This small molecule binds to this protein.
Small molecule (SMILES): CC(=O)N[C@H]1[C@H](O[C@H]2[C@H](O)[C@@H](NC(C)=O)CO[C@@H]2CO)O[C@H](CO)[C@@H](O)[C@@H]1O

Binding-site contacts:
Ligand atom C5 contacts residue THR201 of chain 1.A at 4.3 Å.
Ligand atom C3 contacts residue HIS246 of chain 1.A at 3.9 Å.
Ligand atom C6 contacts residue THR201 of chain 1.A at 4.0 Å.
Ligand atom O7 contacts residue HIS246 of chain 1.A at 3.9 Å.
Ligand atom O6 contacts residue LYS202 of chain 1.A at 3.5 Å.
Ligand atom C2 contacts residue ASN199 of chain 1.A at 2.5 Å.
Ligand atom C5 contacts residue HIS246 of chain 1.A at 4.2 Å.
Ligand atom O5 contacts residue THR201 of chain 1.A at 4.3 Å.
Ligand atom C1 contacts residue HIS246 of chain 1.A at 3.9 Å.
Ligand atom O7 contacts residue ASN199 of chain 1.A at 4.3 Å.
Ligand atom C1 contacts residue ASN199 of chain 1.A at 1.4 Å.
Ligand atom C5 contacts residue ASN199 of chain 1.A at 3.6 Å.
Ligand atom C6 contacts residue GLU206 of chain 1.A at 3.7 Å.
Ligand atom C1 contacts residue LYS202 of chain 1.A at 4.2 Å.
Ligand atom N2 contacts residue HIS246 of chain 1.A at 4.1 Å.
Ligand atom O6 contacts residue GLU206 of chain 1.A at 3.8 Å.
Ligand atom O7 contacts residue LEU247 of chain 1.A at 3.8 Å.
Ligand atom O4 contacts residue HIS246 of chain 1.A at 4.2 Å.
Ligand atom C7 contacts residue ASN199 of chain 1.A at 3.3 Å.
Ligand atom C3 contacts residue ASN199 of chain 1.A at 3.8 Å.
Ligand atom C5 contacts residue LYS202 of chain 1.A at 4.5 Å.
Ligand atom C4 contacts residue ASN199 of chain 1.A at 4.3 Å.
Ligand atom C8 contacts residue ASN199 of chain 1.A at 3.3 Å.
Ligand atom C7 contacts residue LEU247 of chain 1.A at 4.2 Å (hydrophobic).
Ligand atom O5 contacts residue ASN199 of chain 1.A at 2.4 Å (h-bond).
Ligand atom N2 contacts residue ASN199 of chain 1.A at 2.9 Å (h-bond).
Ligand atom C7 contacts residue HIS246 of chain 1.A at 4.3 Å.
Ligand atom O5 contacts residue LYS202 of chain 1.A at 3.4 Å.
Ligand atom C6 contacts residue LYS202 of chain 1.A at 4.2 Å.
Ligand atom C2 contacts residue HIS246 of chain 1.A at 4.4 Å.
Ligand atom C8 contacts residue THR201 of chain 1.A at 4.0 Å.
Ligand atom C8 contacts residue HIS246 of chain 1.A at 4.3 Å.

Sequence of chain 1.A:
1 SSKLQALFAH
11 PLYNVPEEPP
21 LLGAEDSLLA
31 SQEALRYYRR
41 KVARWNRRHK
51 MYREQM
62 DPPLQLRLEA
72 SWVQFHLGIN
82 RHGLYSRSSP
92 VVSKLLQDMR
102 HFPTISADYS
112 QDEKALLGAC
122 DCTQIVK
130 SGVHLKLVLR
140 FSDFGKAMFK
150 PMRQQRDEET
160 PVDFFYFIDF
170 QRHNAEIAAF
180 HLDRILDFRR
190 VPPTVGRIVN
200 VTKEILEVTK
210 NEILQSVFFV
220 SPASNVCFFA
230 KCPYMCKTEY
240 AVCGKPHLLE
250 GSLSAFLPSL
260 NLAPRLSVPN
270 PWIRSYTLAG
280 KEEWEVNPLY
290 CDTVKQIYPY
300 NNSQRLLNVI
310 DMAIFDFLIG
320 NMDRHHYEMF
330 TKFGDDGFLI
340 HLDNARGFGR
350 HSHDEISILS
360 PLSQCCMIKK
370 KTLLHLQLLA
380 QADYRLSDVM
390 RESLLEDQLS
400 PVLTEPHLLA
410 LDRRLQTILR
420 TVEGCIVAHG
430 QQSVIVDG